Binding-site contacts:
Ligand atom C16 contacts residue FZI1 of chain 1.G at 0.2 Å.
Ligand atom C17 contacts residue FZI1 of chain 1.G at 0.2 Å.
Ligand atom N11 contacts residue CYS149 of chain 1.B at 2.9 Å (h-bond).
Ligand atom N11 contacts residue HIS168 of chain 1.B at 3.0 Å (h-bond).
Ligand atom O10 contacts residue HIS167 of chain 1.B at 2.7 Å (h-bond).
Ligand atom O02 contacts residue FZI1 of chain 1.G at 1.3 Å.
Ligand atom C21 contacts residue FZI1 of chain 1.G at 0.1 Å.
Ligand atom C14 contacts residue FZI1 of chain 1.G at 0.2 Å.
Ligand atom O33 contacts residue FZI1 of chain 1.G at 0.1 Å (h-bond).
Ligand atom O02 contacts residue CYS149 of chain 1.B at 2.6 Å (h-bond).
Ligand atom C12 contacts residue FZI1 of chain 1.G at 0.2 Å.
Ligand atom C08 contacts residue FZI1 of chain 1.G at 0.1 Å.
Ligand atom C15 contacts residue FZI1 of chain 1.G at 0.2 Å.
Ligand atom C22 contacts residue FZI1 of chain 1.G at 0.1 Å.
Ligand atom C03 contacts residue CYS149 of chain 1.B at 2.8 Å (hydrophobic).
Ligand atom N11 contacts residue FZI1 of chain 1.G at 0.2 Å (h-bond).
Ligand atom O20 contacts residue FZI1 of chain 1.G at 0.5 Å (h-bond).
Ligand atom C03 contacts residue FZI1 of chain 1.G at 0.2 Å.
Ligand atom C13 contacts residue FZI1 of chain 1.G at 0.2 Å.
Ligand atom C05 contacts residue FZI1 of chain 1.G at 0.2 Å.
Ligand atom O10 contacts residue FZI1 of chain 1.G at 0.4 Å (h-bond).
Ligand atom N18 contacts residue FZI1 of chain 1.G at 0.3 Å (h-bond).
Ligand atom C01 contacts residue CYS149 of chain 1.B at 1.8 Å (hydrophobic).
Ligand atom C19 contacts residue FZI1 of chain 1.G at 0.0 Å.
Ligand atom C21 contacts residue GLU170 of chain 1.B at 3.2 Å.
Ligand atom O33 contacts residue GLU170 of chain 1.B at 3.0 Å (salt-bridge).
Ligand atom O34 contacts residue FZI1 of chain 1.G at 0.3 Å (h-bond).
Ligand atom N07 contacts residue PHE144 of chain 1.B at 3.1 Å (h-bond).
Ligand atom N24 contacts residue FZI1 of chain 1.G at 0.2 Å (h-bond).
Ligand atom C04 contacts residue FZI1 of chain 1.G at 0.2 Å.
Ligand atom C01 contacts residue FZI1 of chain 1.G at 0.2 Å.
Ligand atom C22 contacts residue GLU170 of chain 1.B at 3.2 Å.
Ligand atom N18 contacts residue GLN193 of chain 1.B at 2.7 Å (h-bond).
Ligand atom O02 contacts residue HIS45 of chain 1.B at 3.0 Å (h-bond).
Ligand atom N07 contacts residue FZI1 of chain 1.G at 0.2 Å (h-bond).
Ligand atom C23 contacts residue FZI1 of chain 1.G at 0.1 Å.
Ligand atom O20 contacts residue GLN193 of chain 1.B at 3.0 Å (h-bond).
Ligand atom C06 contacts residue FZI1 of chain 1.G at 0.3 Å.
Ligand atom C09 contacts residue FZI1 of chain 1.G at 0.1 Å.
Ligand atom C32 contacts residue FZI1 of chain 1.G at 0.1 Å.

A protein and the small-molecule ligand that binds it are described below.
Small molecule (SMILES): CC(C)C[C@H](NC(=O)OCC1CN(C(=O)OC(C)(C)C)C1)C(=O)N[C@@H](C[C@@H]1C=CNC1=O)C(O)S(=O)(=O)O

Sequence of chain 1.B:
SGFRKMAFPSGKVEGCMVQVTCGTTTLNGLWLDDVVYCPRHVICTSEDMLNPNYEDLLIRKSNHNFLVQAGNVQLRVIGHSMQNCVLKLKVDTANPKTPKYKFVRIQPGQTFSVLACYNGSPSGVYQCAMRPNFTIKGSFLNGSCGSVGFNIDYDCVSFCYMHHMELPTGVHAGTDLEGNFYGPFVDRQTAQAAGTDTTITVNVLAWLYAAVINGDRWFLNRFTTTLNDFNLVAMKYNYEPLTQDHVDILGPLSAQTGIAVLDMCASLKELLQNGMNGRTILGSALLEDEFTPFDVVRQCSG